Binding-site contacts:
Ligand atom CAK contacts residue PRO1 of chain 1.B at 3.3 Å (hydrophobic).
Ligand atom OAI contacts residue TYR123 of chain 1.B at 3.5 Å (h-bond).
Ligand atom OAL contacts residue PRO1 of chain 1.B at 4.3 Å.
Ligand atom CAJ contacts residue TRP114 of chain 1.B at 3.6 Å (hydrophobic).
Ligand atom OAM contacts residue PRO1 of chain 1.B at 3.5 Å.
Ligand atom OAM contacts residue TRP114 of chain 1.B at 3.7 Å.
Ligand atom CAK contacts residue THR72 of chain 1.B at 4.0 Å.
Ligand atom CAJ contacts residue LEU2 of chain 1.B at 4.3 Å (hydrophobic).
Ligand atom CAJ contacts residue PRO1 of chain 1.B at 2.4 Å (hydrophobic).
Ligand atom CAK contacts residue GLN73 of chain 1.B at 3.8 Å.
Ligand atom OAL contacts residue TYR123 of chain 1.B at 3.1 Å (h-bond).
Ligand atom CAH contacts residue PRO1 of chain 1.B at 1.4 Å (hydrophobic).
Ligand atom CAH contacts residue ASP37 of chain 1.B at 3.7 Å.
Ligand atom OAM contacts residue THR72 of chain 1.B at 2.8 Å (h-bond).
Ligand atom OAM contacts residue PHE71 of chain 1.B at 4.2 Å.
Ligand atom OAI contacts residue PHE116 of chain 1.B at 4.2 Å.
Ligand atom CAJ contacts residue PHE116 of chain 1.B at 4.4 Å (hydrophobic).
Ligand atom OAL contacts residue TRP114 of chain 1.B at 3.5 Å (h-bond).
Ligand atom OAI contacts residue PRO1 of chain 1.B at 2.2 Å (h-bond).
Ligand atom CAH contacts residue TYR123 of chain 1.B at 4.1 Å (hydrophobic).
Ligand atom OAL contacts residue GLN73 of chain 1.B at 3.0 Å (h-bond).
Ligand atom OAM contacts residue GLN73 of chain 1.B at 2.8 Å (h-bond).
Ligand atom CAK contacts residue TRP114 of chain 1.B at 3.5 Å (hydrophobic).
Ligand atom CAJ contacts residue TYR123 of chain 1.B at 4.2 Å (hydrophobic).
Ligand atom OAI contacts residue ASP37 of chain 1.B at 2.8 Å (salt-bridge).
Ligand atom CAK contacts residue TYR123 of chain 1.B at 4.0 Å (hydrophobic).

A small-molecule ligand and the protein it binds are described below.
Small molecule (SMILES): O=C(O)CC(=O)Cl

Sequence of chain 1.B:
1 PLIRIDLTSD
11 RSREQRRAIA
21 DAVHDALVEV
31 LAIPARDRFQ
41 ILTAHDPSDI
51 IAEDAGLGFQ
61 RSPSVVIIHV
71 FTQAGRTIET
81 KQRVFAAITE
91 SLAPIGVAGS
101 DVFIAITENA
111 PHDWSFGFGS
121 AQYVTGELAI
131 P